Binding-site contacts:
Ligand atom C1 contacts residue ASN165 of chain 1.B at 1.4 Å.
Ligand atom C5 contacts residue ASN165 of chain 1.B at 3.7 Å.
Ligand atom C7 contacts residue ASN165 of chain 1.B at 4.0 Å.
Ligand atom O5 contacts residue ASN165 of chain 1.B at 2.4 Å (h-bond).
Ligand atom C2 contacts residue ASN165 of chain 1.B at 2.5 Å.
Ligand atom N2 contacts residue ASN165 of chain 1.B at 3.0 Å (h-bond).
Ligand atom C8 contacts residue ASN164 of chain 1.B at 3.7 Å.
Ligand atom C3 contacts residue ASN165 of chain 1.B at 3.9 Å.
Ligand atom C4 contacts residue ASN165 of chain 1.B at 4.3 Å.

This protein binds this small molecule.
Small molecule (SMILES): CC(=O)N[C@@H]1[C@@H](O)[C@H](O)[C@@H](CO)O[C@H]1O

Sequence of chain 1.B:
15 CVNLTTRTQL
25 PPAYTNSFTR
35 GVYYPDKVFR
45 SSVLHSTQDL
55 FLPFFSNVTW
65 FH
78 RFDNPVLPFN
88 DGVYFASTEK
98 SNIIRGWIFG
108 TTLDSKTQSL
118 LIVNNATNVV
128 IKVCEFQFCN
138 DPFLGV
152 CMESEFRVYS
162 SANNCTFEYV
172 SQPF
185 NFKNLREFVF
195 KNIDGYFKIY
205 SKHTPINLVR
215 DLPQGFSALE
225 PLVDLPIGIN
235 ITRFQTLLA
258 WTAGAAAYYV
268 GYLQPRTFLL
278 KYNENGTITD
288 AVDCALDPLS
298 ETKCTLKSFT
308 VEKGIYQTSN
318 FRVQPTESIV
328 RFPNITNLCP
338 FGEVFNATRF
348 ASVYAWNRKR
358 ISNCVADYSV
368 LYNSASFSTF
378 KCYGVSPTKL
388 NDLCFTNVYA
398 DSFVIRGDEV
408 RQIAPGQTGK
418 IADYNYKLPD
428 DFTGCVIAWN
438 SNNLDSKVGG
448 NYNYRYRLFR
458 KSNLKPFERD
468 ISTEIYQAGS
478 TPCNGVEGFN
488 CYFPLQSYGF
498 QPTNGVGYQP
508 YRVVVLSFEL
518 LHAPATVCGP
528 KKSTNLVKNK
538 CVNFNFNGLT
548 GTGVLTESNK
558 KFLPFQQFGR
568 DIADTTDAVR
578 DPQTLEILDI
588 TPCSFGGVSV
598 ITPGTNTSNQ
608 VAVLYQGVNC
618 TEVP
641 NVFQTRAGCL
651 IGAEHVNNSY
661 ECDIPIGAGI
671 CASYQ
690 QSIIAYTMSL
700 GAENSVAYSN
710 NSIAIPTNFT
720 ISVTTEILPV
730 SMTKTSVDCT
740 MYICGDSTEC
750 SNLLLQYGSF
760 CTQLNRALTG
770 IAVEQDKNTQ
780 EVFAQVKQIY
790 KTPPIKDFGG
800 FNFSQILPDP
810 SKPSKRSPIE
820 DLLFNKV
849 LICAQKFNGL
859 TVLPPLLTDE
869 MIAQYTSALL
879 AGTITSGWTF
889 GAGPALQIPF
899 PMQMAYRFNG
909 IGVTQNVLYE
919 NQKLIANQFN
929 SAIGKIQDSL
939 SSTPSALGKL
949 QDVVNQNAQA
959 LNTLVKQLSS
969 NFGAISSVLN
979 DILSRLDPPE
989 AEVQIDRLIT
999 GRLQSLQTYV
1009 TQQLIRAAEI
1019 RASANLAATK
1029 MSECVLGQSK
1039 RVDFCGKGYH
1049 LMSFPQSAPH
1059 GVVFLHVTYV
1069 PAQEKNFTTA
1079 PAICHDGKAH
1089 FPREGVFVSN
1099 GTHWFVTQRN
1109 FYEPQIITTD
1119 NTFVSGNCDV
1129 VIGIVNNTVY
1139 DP